A small-molecule ligand and the protein it binds are described below.
Small molecule (SMILES): C[C@@H](O)[C@H](N)C(=O)O

Sequence of chain 1.A:
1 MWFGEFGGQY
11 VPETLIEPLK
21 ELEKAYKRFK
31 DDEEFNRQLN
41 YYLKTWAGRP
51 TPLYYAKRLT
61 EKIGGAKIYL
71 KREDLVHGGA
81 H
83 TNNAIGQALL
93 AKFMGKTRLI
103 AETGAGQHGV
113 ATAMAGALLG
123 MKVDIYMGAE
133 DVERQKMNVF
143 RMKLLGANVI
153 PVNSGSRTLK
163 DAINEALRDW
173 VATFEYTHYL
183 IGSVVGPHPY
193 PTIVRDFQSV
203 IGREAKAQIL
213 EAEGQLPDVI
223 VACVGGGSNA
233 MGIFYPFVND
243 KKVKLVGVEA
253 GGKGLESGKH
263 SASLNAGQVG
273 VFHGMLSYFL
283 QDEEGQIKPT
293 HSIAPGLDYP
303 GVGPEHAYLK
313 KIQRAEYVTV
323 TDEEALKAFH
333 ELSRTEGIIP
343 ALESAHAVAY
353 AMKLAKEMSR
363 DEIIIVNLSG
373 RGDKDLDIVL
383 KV

Binding-site contacts:
Ligand atom OXT contacts residue HIS110 of chain 1.A at 3.0 Å (h-bond).
Ligand atom N contacts residue LLP82 of chain 1.A at 3.8 Å.
Ligand atom CG2 contacts residue TYR301 of chain 1.A at 3.7 Å (hydrophobic).
Ligand atom CB contacts residue ALA107 of chain 1.A at 4.3 Å (hydrophobic).
Ligand atom O contacts residue HIS110 of chain 1.A at 3.6 Å.
Ligand atom C contacts residue THR105 of chain 1.A at 3.3 Å.
Ligand atom OG1 contacts residue GLY106 of chain 1.A at 3.3 Å (h-bond).
Ligand atom O contacts residue GLN109 of chain 1.A at 4.3 Å.
Ligand atom N contacts residue ASP300 of chain 1.A at 3.6 Å.
Ligand atom OG1 contacts residue ALA107 of chain 1.A at 3.0 Å (h-bond).
Ligand atom OXT contacts residue ALA107 of chain 1.A at 3.7 Å.
Ligand atom OXT contacts residue GLY108 of chain 1.A at 3.8 Å.
Ligand atom CA contacts residue ASP300 of chain 1.A at 4.1 Å.
Ligand atom O contacts residue GLY106 of chain 1.A at 3.0 Å (h-bond).
Ligand atom O contacts residue ALA107 of chain 1.A at 4.0 Å.
Ligand atom C contacts residue GLN109 of chain 1.A at 4.1 Å.
Ligand atom OXT contacts residue GLY106 of chain 1.A at 4.5 Å.
Ligand atom OG1 contacts residue ASP300 of chain 1.A at 2.7 Å (salt-bridge).
Ligand atom CB contacts residue LEU161 of chain 1.A at 4.3 Å (hydrophobic).
Ligand atom O contacts residue GLU104 of chain 1.A at 4.2 Å.
Ligand atom OXT contacts residue THR105 of chain 1.A at 3.4 Å (h-bond).
Ligand atom N contacts residue GLY298 of chain 1.A at 3.5 Å (h-bond).
Ligand atom CB contacts residue GLY106 of chain 1.A at 3.7 Å.
Ligand atom OXT contacts residue GLN109 of chain 1.A at 3.1 Å (h-bond).
Ligand atom OXT contacts residue LLP82 of chain 1.A at 4.0 Å.
Ligand atom CA contacts residue GLY106 of chain 1.A at 4.5 Å.
Ligand atom CB contacts residue ASP300 of chain 1.A at 3.5 Å.
Ligand atom C contacts residue GLY106 of chain 1.A at 3.8 Å.
Ligand atom CG2 contacts residue LEU161 of chain 1.A at 3.8 Å (hydrophobic).
Ligand atom C contacts residue HIS110 of chain 1.A at 3.6 Å.
Ligand atom CA contacts residue LLP82 of chain 1.A at 4.4 Å.
Ligand atom CG2 contacts residue ASP300 of chain 1.A at 3.1 Å.
Ligand atom O contacts residue THR105 of chain 1.A at 2.4 Å (h-bond).
Ligand atom C contacts residue LLP82 of chain 1.A at 4.4 Å.
Ligand atom C contacts residue GLY108 of chain 1.A at 4.3 Å.
Ligand atom C contacts residue ALA107 of chain 1.A at 4.0 Å (hydrophobic).
Ligand atom O contacts residue GLY108 of chain 1.A at 4.1 Å.
Ligand atom CA contacts residue HIS110 of chain 1.A at 4.4 Å.